This small molecule binds to this protein.
Small molecule (SMILES): CN(C)c1ccc(/C=C/C(=O)SCCNC(=O)CCNC(=O)[C@H](O)C(C)(C)CO[P](=O)(O)O[P](=O)(O)OC[C@H]2O[C@@H](n3cnc4c(N)ncnc43)[C@H](O)[C@@H]2OP(=O)(O)O)cc1

Binding-site contacts:
Ligand atom NP1 contacts residue ALA64 of chain 1.A at 2.8 Å (h-bond).
Ligand atom C2 contacts residue ASP67 of chain 1.A at 3.5 Å.
Ligand atom N1 contacts residue ILE68 of chain 1.A at 3.0 Å (h-bond).
Ligand atom O4' contacts residue ALA25 of chain 1.A at 3.5 Å.
Ligand atom CP3 contacts residue PRO131 of chain 1.A at 3.5 Å (hydrophobic).
Ligand atom CP3 contacts residue ALA64 of chain 1.A at 3.5 Å (hydrophobic).
Ligand atom OD1 contacts residue GLY65 of chain 1.A at 3.4 Å.
Ligand atom N6 contacts residue ILE68 of chain 1.A at 3.5 Å.
Ligand atom OP1 contacts residue PRO131 of chain 1.A at 3.5 Å.
Ligand atom ND1 contacts residue GLY140 of chain 1.A at 3.4 Å (h-bond).
Ligand atom CPA contacts residue ARG165 of chain 1.A at 3.6 Å.
Ligand atom CD7 contacts residue GLY140 of chain 1.A at 3.6 Å.
Ligand atom N6 contacts residue ALA66 of chain 1.A at 3.0 Å (h-bond).
Ligand atom CD6 contacts residue PHE231 of chain 1.B at 3.6 Å (hydrophobic).
Ligand atom OD1 contacts residue GLY109 of chain 1.A at 2.9 Å (h-bond).
Ligand atom S contacts residue LEU135 of chain 1.A at 3.7 Å.
Ligand atom N1 contacts residue ASP67 of chain 1.A at 3.5 Å.
Ligand atom OD1 contacts residue ALA66 of chain 1.A at 2.9 Å (h-bond).
Ligand atom CDA contacts residue GLY140 of chain 1.A at 3.5 Å.
Ligand atom C6 contacts residue ALA66 of chain 1.A at 3.6 Å (hydrophobic).
Ligand atom N7 contacts residue ALA64 of chain 1.A at 3.5 Å.
Ligand atom O7 contacts residue LEU26 of chain 1.A at 3.5 Å.
Ligand atom OP1 contacts residue LEU135 of chain 1.A at 3.6 Å.
Ligand atom CD9 contacts residue TRP88 of chain 1.A at 3.6 Å (hydrophobic).
Ligand atom CD1 contacts residue ALA66 of chain 1.A at 3.6 Å (hydrophobic).
Ligand atom CD6 contacts residue LEU85 of chain 1.A at 3.6 Å (hydrophobic).
Ligand atom CDB contacts residue TRP88 of chain 1.A at 3.6 Å (hydrophobic).
Ligand atom C4' contacts residue LYS24 of chain 1.A at 3.4 Å.
Ligand atom C2 contacts residue ILE68 of chain 1.A at 3.5 Å (hydrophobic).
Ligand atom O4' contacts residue LYS24 of chain 1.A at 3.4 Å (salt-bridge).
Ligand atom CDB contacts residue LEU85 of chain 1.A at 3.4 Å (hydrophobic).
Ligand atom N1 contacts residue ALA66 of chain 1.A at 3.3 Å (h-bond).
Ligand atom N6 contacts residue ALA64 of chain 1.A at 3.4 Å (h-bond).
Ligand atom CP4 contacts residue ALA64 of chain 1.A at 3.3 Å (hydrophobic).
Ligand atom O5' contacts residue LEU26 of chain 1.A at 3.5 Å.
Ligand atom CP1 contacts residue LEU135 of chain 1.A at 3.6 Å (hydrophobic).
Ligand atom N1 contacts residue ALA28 of chain 1.A at 3.6 Å.
Ligand atom CD3 contacts residue ALA66 of chain 1.A at 3.5 Å (hydrophobic).
Ligand atom O31 contacts residue LYS250 of chain 1.B at 3.0 Å (salt-bridge).
Ligand atom CD8 contacts residue TRP88 of chain 1.A at 3.5 Å (hydrophobic).

Sequence of chain 1.B:
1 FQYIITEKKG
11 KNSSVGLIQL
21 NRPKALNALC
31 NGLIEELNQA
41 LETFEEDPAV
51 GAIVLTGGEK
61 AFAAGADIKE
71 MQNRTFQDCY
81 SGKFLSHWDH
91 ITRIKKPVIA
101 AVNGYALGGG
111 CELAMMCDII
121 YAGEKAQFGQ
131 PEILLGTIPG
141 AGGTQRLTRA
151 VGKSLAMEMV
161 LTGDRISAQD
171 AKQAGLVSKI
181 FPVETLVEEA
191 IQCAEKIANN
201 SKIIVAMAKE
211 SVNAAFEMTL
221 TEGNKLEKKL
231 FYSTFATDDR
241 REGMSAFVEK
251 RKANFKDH

Sequence of chain 1.A:
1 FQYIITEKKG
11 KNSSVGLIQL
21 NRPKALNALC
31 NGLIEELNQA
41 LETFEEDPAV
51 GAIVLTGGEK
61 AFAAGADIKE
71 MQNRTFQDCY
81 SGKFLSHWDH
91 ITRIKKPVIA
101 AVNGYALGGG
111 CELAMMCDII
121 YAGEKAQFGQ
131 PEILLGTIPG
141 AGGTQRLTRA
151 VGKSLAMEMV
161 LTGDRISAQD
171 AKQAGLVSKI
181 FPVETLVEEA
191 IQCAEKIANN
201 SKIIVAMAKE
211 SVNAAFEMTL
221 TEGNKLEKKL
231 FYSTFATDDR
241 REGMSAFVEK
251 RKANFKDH